Sequence of chain 1.EA:
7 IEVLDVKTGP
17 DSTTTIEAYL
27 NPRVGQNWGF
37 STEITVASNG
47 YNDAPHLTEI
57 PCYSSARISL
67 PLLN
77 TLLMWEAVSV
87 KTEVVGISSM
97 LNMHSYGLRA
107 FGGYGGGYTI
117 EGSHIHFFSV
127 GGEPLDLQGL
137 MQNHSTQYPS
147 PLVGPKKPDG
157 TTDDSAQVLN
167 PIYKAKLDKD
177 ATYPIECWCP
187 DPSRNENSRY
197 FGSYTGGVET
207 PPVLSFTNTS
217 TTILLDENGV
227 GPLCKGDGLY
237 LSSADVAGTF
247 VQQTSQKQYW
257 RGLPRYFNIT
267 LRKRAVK

A protein and the small-molecule ligand that binds it are described below.
Small molecule (SMILES): CC(=O)N[C@H]1[C@H]([C@H](O)[C@H](O)CO)O[C@@](O)(C(=O)O)C[C@@H]1O

Sequence of chain 1.IA:
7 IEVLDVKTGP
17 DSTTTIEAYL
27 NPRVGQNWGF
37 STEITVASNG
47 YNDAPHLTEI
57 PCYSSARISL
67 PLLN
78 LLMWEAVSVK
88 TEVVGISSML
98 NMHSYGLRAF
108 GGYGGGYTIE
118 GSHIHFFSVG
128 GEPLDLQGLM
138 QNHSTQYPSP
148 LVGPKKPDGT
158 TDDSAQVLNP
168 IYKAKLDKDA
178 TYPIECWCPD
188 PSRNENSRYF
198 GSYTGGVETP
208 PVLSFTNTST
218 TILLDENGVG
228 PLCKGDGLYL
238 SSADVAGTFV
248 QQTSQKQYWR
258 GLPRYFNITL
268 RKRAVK

Binding-site contacts:
Ligand atom C8 contacts residue VAL42 of chain 1.EA at 4.0 Å (hydrophobic).
Ligand atom C9 contacts residue ARG105 of chain 1.IA at 3.3 Å.
Ligand atom N5 contacts residue ALA50 of chain 1.EA at 3.7 Å.
Ligand atom C1 contacts residue HIS52 of chain 1.EA at 3.5 Å.
Ligand atom O10 contacts residue ASN48 of chain 1.EA at 3.0 Å (h-bond).
Ligand atom C10 contacts residue ALA43 of chain 1.EA at 3.9 Å (hydrophobic).
Ligand atom C11 contacts residue THR41 of chain 1.EA at 3.6 Å.
Ligand atom O10 contacts residue ALA43 of chain 1.EA at 3.6 Å.
Ligand atom O10 contacts residue ALA50 of chain 1.EA at 3.0 Å (h-bond).
Ligand atom O7 contacts residue ALA43 of chain 1.EA at 3.9 Å.
Ligand atom O9 contacts residue THR41 of chain 1.EA at 3.8 Å.
Ligand atom C11 contacts residue ASP49 of chain 1.EA at 3.7 Å.
Ligand atom C7 contacts residue THR41 of chain 1.EA at 4.0 Å.
Ligand atom C4 contacts residue ALA50 of chain 1.EA at 3.6 Å (hydrophobic).
Ligand atom O1A contacts residue HIS52 of chain 1.EA at 3.7 Å.
Ligand atom C9 contacts residue VAL42 of chain 1.EA at 3.4 Å (hydrophobic).
Ligand atom O1B contacts residue HIS52 of chain 1.EA at 3.1 Å (h-bond).
Ligand atom C11 contacts residue VAL42 of chain 1.EA at 4.2 Å (hydrophobic).
Ligand atom C10 contacts residue THR41 of chain 1.EA at 3.9 Å.
Ligand atom C6 contacts residue THR41 of chain 1.EA at 4.1 Å.
Ligand atom C5 contacts residue THR41 of chain 1.EA at 4.1 Å.
Ligand atom O1B contacts residue THR41 of chain 1.EA at 4.0 Å.
Ligand atom O4 contacts residue ALA50 of chain 1.EA at 2.5 Å (h-bond).
Ligand atom O9 contacts residue VAL42 of chain 1.EA at 3.9 Å.
Ligand atom C4 contacts residue HIS52 of chain 1.EA at 4.0 Å.
Ligand atom N5 contacts residue THR41 of chain 1.EA at 3.2 Å (h-bond).
Ligand atom O8 contacts residue THR41 of chain 1.EA at 3.8 Å.
Ligand atom C8 contacts residue THR41 of chain 1.EA at 4.2 Å.
Ligand atom C5 contacts residue ALA50 of chain 1.EA at 4.2 Å (hydrophobic).
Ligand atom C7 contacts residue VAL42 of chain 1.EA at 3.5 Å (hydrophobic).
Ligand atom O10 contacts residue ASP49 of chain 1.EA at 4.0 Å.
Ligand atom C11 contacts residue PRO51 of chain 1.EA at 3.7 Å (hydrophobic).
Ligand atom C10 contacts residue PRO51 of chain 1.EA at 4.1 Å (hydrophobic).
Ligand atom O9 contacts residue ARG105 of chain 1.IA at 3.2 Å (salt-bridge).
Ligand atom C11 contacts residue ALA43 of chain 1.EA at 3.4 Å (hydrophobic).
Ligand atom C10 contacts residue ALA50 of chain 1.EA at 3.4 Å (hydrophobic).
Ligand atom C11 contacts residue ALA50 of chain 1.EA at 3.5 Å (hydrophobic).
Ligand atom O7 contacts residue VAL42 of chain 1.EA at 3.2 Å (h-bond).
Ligand atom C10 contacts residue ASN48 of chain 1.EA at 4.2 Å.
Ligand atom C9 contacts residue THR41 of chain 1.EA at 4.2 Å.